This small molecule binds to this protein.
Small molecule (SMILES): CC(=O)N[C@H]1[C@H](O[C@H]2[C@H](O)[C@@H](NC(C)=O)CO[C@@H]2CO)O[C@H](CO)[C@@H](O)[C@@H]1O

Binding-site contacts:
Ligand atom O5 contacts residue TYR168 of chain 1.B at 3.7 Å.
Ligand atom C2 contacts residue TYR168 of chain 1.B at 4.0 Å (hydrophobic).
Ligand atom O6 contacts residue SER170 of chain 1.B at 3.6 Å (h-bond).
Ligand atom C1 contacts residue ASN193 of chain 1.B at 1.4 Å.
Ligand atom C4 contacts residue TYR168 of chain 1.B at 3.7 Å (hydrophobic).
Ligand atom O7 contacts residue TYR168 of chain 1.B at 2.8 Å (h-bond).
Ligand atom O5 contacts residue SER170 of chain 1.B at 3.6 Å.
Ligand atom O4 contacts residue TYR168 of chain 1.B at 4.2 Å.
Ligand atom O7 contacts residue CYS161 of chain 1.B at 3.1 Å (h-bond).
Ligand atom C7 contacts residue PRO166 of chain 1.B at 4.3 Å (hydrophobic).
Ligand atom C8 contacts residue PRO166 of chain 1.B at 4.0 Å (hydrophobic).
Ligand atom C1 contacts residue TYR168 of chain 1.B at 3.7 Å (hydrophobic).
Ligand atom C5 contacts residue ASN193 of chain 1.B at 3.7 Å.
Ligand atom C4 contacts residue ASN193 of chain 1.B at 4.2 Å.
Ligand atom C3 contacts residue ASN193 of chain 1.B at 3.8 Å.
Ligand atom C3 contacts residue TYR168 of chain 1.B at 4.2 Å (hydrophobic).
Ligand atom C5 contacts residue VAL169 of chain 1.B at 4.3 Å (hydrophobic).
Ligand atom O7 contacts residue PRO166 of chain 1.B at 3.8 Å.
Ligand atom C7 contacts residue CYS167 of chain 1.B at 4.2 Å (hydrophobic).
Ligand atom C6 contacts residue SER170 of chain 1.B at 4.1 Å.
Ligand atom C2 contacts residue VAL169 of chain 1.B at 3.8 Å (hydrophobic).
Ligand atom O7 contacts residue ASN193 of chain 1.B at 3.6 Å.
Ligand atom C6 contacts residue VAL169 of chain 1.B at 4.4 Å (hydrophobic).
Ligand atom C7 contacts residue TYR168 of chain 1.B at 3.9 Å (hydrophobic).
Ligand atom O7 contacts residue VAL169 of chain 1.B at 4.3 Å.
Ligand atom O3 contacts residue TYR168 of chain 1.B at 3.6 Å.
Ligand atom C8 contacts residue TYR162 of chain 1.B at 3.5 Å (hydrophobic).
Ligand atom C6 contacts residue TYR168 of chain 1.B at 4.1 Å (hydrophobic).
Ligand atom O6 contacts residue TYR168 of chain 1.B at 4.0 Å.
Ligand atom C4 contacts residue VAL169 of chain 1.B at 4.2 Å (hydrophobic).
Ligand atom C5 contacts residue TYR168 of chain 1.B at 4.0 Å (hydrophobic).
Ligand atom C8 contacts residue TYR163 of chain 1.B at 4.0 Å (hydrophobic).
Ligand atom C7 contacts residue ASN193 of chain 1.B at 3.5 Å.
Ligand atom C2 contacts residue ASN193 of chain 1.B at 2.4 Å.
Ligand atom C7 contacts residue CYS161 of chain 1.B at 3.9 Å (hydrophobic).
Ligand atom O7 contacts residue CYS167 of chain 1.B at 3.1 Å (h-bond).
Ligand atom O5 contacts residue ASN193 of chain 1.B at 2.4 Å (h-bond).
Ligand atom C1 contacts residue VAL169 of chain 1.B at 3.4 Å (hydrophobic).
Ligand atom O5 contacts residue VAL169 of chain 1.B at 3.2 Å (h-bond).
Ligand atom N2 contacts residue ASN193 of chain 1.B at 2.9 Å (h-bond).

Sequence of chain 1.B:
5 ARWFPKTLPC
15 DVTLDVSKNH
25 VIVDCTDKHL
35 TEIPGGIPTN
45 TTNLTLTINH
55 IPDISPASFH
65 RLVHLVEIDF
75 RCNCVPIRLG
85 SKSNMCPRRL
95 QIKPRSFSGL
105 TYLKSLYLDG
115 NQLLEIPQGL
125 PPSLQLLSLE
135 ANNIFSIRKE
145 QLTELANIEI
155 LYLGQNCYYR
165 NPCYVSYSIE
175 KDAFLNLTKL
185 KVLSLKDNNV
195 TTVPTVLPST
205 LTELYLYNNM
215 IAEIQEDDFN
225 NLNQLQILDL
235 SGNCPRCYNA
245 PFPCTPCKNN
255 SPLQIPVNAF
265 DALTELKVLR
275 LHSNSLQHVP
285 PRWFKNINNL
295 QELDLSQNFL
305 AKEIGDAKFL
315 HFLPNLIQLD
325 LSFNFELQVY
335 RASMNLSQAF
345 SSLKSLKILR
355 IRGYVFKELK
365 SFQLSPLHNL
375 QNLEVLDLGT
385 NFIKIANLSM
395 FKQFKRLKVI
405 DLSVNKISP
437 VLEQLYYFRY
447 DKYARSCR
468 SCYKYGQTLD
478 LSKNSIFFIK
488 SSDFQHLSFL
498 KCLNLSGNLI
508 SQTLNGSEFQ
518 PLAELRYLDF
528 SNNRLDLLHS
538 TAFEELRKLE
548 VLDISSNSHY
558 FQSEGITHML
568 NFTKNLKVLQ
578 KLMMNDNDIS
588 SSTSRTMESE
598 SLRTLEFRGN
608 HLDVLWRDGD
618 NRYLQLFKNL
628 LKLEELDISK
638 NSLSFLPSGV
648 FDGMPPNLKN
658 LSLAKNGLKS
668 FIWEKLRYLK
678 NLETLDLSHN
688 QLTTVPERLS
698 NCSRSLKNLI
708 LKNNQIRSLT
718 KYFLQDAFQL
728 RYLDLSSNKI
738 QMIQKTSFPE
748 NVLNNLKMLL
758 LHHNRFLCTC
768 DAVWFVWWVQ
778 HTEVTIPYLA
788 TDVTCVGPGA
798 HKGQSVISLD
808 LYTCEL